Sequence of chain 1.A:
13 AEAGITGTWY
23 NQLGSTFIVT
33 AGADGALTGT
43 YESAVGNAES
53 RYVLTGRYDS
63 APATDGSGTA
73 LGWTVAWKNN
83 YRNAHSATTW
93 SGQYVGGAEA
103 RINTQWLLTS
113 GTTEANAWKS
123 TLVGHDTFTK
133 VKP

Sequence of chain 3.A:
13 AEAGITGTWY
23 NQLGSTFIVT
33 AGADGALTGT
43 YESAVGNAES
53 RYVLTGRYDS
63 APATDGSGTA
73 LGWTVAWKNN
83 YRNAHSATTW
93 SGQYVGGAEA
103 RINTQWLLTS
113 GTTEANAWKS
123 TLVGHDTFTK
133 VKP

Binding-site contacts:
Ligand atom C9 contacts residue GLY48 of chain 1.A at 4.0 Å.
Ligand atom O11 contacts residue GLY48 of chain 1.A at 4.0 Å.
Ligand atom N3 contacts residue ASP128 of chain 1.A at 3.1 Å (salt-bridge).
Ligand atom C4 contacts residue SO41 of chain 1.B at 4.0 Å.
Ligand atom N2 contacts residue SO41 of chain 1.B at 2.9 Å (h-bond).
Ligand atom N3 contacts residue LEU25 of chain 1.A at 3.6 Å.
Ligand atom C8 contacts residue TRP79 of chain 1.A at 3.8 Å (hydrophobic).
Ligand atom C11 contacts residue ASN49 of chain 1.A at 3.3 Å.
Ligand atom C10 contacts residue TRP79 of chain 1.A at 3.5 Å (hydrophobic).
Ligand atom C9 contacts residue ASN49 of chain 1.A at 3.5 Å.
Ligand atom N3 contacts residue SO41 of chain 1.B at 3.6 Å.
Ligand atom S1 contacts residue TRP79 of chain 1.A at 3.6 Å.
Ligand atom O11 contacts residue TRP120 of chain 3.A at 3.9 Å.
Ligand atom C5 contacts residue TRP108 of chain 1.A at 3.5 Å (hydrophobic).
Ligand atom C7 contacts residue SO41 of chain 1.B at 3.2 Å.
Ligand atom C2 contacts residue TRP120 of chain 3.A at 3.6 Å (hydrophobic).
Ligand atom C8 contacts residue TRP120 of chain 3.A at 4.0 Å (hydrophobic).
Ligand atom C4 contacts residue TRP120 of chain 3.A at 3.6 Å (hydrophobic).
Ligand atom O12 contacts residue SER88 of chain 1.A at 3.1 Å (h-bond).
Ligand atom C3 contacts residue ASP128 of chain 1.A at 3.4 Å.
Ligand atom C3 contacts residue LEU25 of chain 1.A at 3.7 Å (hydrophobic).
Ligand atom C7 contacts residue TRP79 of chain 1.A at 3.9 Å (hydrophobic).
Ligand atom C9 contacts residue TRP79 of chain 1.A at 3.8 Å (hydrophobic).
Ligand atom O12 contacts residue ASN49 of chain 1.A at 3.7 Å.
Ligand atom C10 contacts residue ASN49 of chain 1.A at 3.1 Å.
Ligand atom C10 contacts residue ALA50 of chain 1.A at 3.9 Å (hydrophobic).
Ligand atom N1 contacts residue TRP108 of chain 1.A at 3.6 Å.
Ligand atom C3 contacts residue SO41 of chain 1.B at 3.6 Å.
Ligand atom N3 contacts residue TYR43 of chain 1.A at 2.7 Å (h-bond).
Ligand atom O12 contacts residue ALA86 of chain 1.A at 3.8 Å.
Ligand atom C6 contacts residue TRP108 of chain 1.A at 3.4 Å (hydrophobic).
Ligand atom C3 contacts residue TYR43 of chain 1.A at 3.7 Å (hydrophobic).
Ligand atom C9 contacts residue ALA50 of chain 1.A at 3.4 Å (hydrophobic).
Ligand atom N1 contacts residue ASP128 of chain 1.A at 2.9 Å (salt-bridge).
Ligand atom O11 contacts residue ASN49 of chain 1.A at 2.9 Å (h-bond).
Ligand atom S1 contacts residue TRP92 of chain 1.A at 4.0 Å.
Ligand atom N3 contacts residue ASN23 of chain 1.A at 3.2 Å (h-bond).
Ligand atom N3 contacts residue SER27 of chain 1.A at 3.4 Å (h-bond).
Ligand atom C5 contacts residue TRP120 of chain 3.A at 3.9 Å (hydrophobic).
Ligand atom S1 contacts residue THR90 of chain 1.A at 3.3 Å (h-bond).

A small-molecule ligand and the protein it binds are described below.
Small molecule (SMILES): N=C1N[C@H]2[C@H](CS[C@H]2CCCCC(=O)O)N1